Sequence of chain 2.E:
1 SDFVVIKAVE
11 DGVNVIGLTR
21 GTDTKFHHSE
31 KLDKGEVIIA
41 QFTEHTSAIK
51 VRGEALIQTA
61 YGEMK

Binding-site contacts:
Ligand atom CD1 contacts residue PHE42 of chain 2.D at 4.2 Å (hydrophobic).
Ligand atom CD1 contacts residue GLU44 of chain 2.D at 3.8 Å.
Ligand atom N contacts residue SER1 of chain 2.D at 2.8 Å (h-bond).
Ligand atom NE1 contacts residue THR43 of chain 2.D at 4.1 Å.
Ligand atom CB contacts residue ARG20 of chain 2.D at 3.6 Å.
Ligand atom CZ3 contacts residue GLU44 of chain 2.D at 4.3 Å.
Ligand atom CE3 contacts residue GLU44 of chain 2.D at 4.3 Å.
Ligand atom CE3 contacts residue THR43 of chain 2.D at 4.2 Å.
Ligand atom CG contacts residue PHE42 of chain 2.D at 4.3 Å (hydrophobic).
Ligand atom C contacts residue ARG20 of chain 2.D at 4.4 Å.
Ligand atom CA contacts residue SER1 of chain 2.D at 3.3 Å.
Ligand atom N contacts residue PHE42 of chain 2.D at 4.4 Å.
Ligand atom OXT contacts residue SER1 of chain 2.E at 4.2 Å.
Ligand atom CB contacts residue THR43 of chain 2.D at 4.0 Å.
Ligand atom CB contacts residue SER1 of chain 2.D at 3.4 Å.
Ligand atom N contacts residue ASP2 of chain 2.D at 4.4 Å.
Ligand atom N contacts residue GLN41 of chain 2.E at 3.1 Å (h-bond).
Ligand atom O contacts residue ARG20 of chain 2.D at 4.1 Å.
Ligand atom CD1 contacts residue THR43 of chain 2.D at 3.8 Å.
Ligand atom C contacts residue GLN41 of chain 2.E at 4.4 Å.
Ligand atom CA contacts residue GLN41 of chain 2.E at 4.2 Å.
Ligand atom N contacts residue SER1 of chain 2.E at 3.7 Å.
Ligand atom CB contacts residue PHE42 of chain 2.D at 3.8 Å (hydrophobic).
Ligand atom CG contacts residue THR43 of chain 2.D at 3.6 Å.
Ligand atom CH2 contacts residue GLU44 of chain 2.D at 4.0 Å.
Ligand atom CE3 contacts residue ARG20 of chain 2.D at 3.6 Å.
Ligand atom CE2 contacts residue GLU44 of chain 2.D at 3.6 Å.
Ligand atom NE1 contacts residue GLU44 of chain 2.D at 3.6 Å.
Ligand atom CZ3 contacts residue ARG20 of chain 2.D at 3.9 Å.
Ligand atom O contacts residue GLN41 of chain 2.E at 3.8 Å.
Ligand atom CE2 contacts residue THR43 of chain 2.D at 4.1 Å.
Ligand atom C contacts residue SER1 of chain 2.E at 3.8 Å.
Ligand atom CD2 contacts residue THR43 of chain 2.D at 3.8 Å.
Ligand atom CD2 contacts residue GLU44 of chain 2.D at 3.8 Å.
Ligand atom O contacts residue SER1 of chain 2.E at 2.9 Å (h-bond).
Ligand atom CD2 contacts residue ARG20 of chain 2.D at 4.2 Å.
Ligand atom CG contacts residue GLU44 of chain 2.D at 3.9 Å.
Ligand atom CG contacts residue SER1 of chain 2.D at 4.4 Å.
Ligand atom CZ2 contacts residue GLU44 of chain 2.D at 3.7 Å.
Ligand atom CG contacts residue ARG20 of chain 2.D at 4.2 Å.

Sequence of chain 2.D:
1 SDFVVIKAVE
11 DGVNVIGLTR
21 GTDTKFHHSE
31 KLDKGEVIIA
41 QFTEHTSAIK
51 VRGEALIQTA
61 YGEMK

A protein and the small-molecule ligand that binds it are described below.
Small molecule (SMILES): N[C@@H](Cc1c[nH]c2ccccc12)C(=O)O